Sequence of chain 2.B:
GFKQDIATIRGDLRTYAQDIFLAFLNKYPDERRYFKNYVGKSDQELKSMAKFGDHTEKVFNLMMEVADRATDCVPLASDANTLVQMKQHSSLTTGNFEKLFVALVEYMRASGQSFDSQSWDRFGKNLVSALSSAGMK

Binding-site contacts:
Ligand atom C1 contacts residue HIS55 of chain 2.B at 4.3 Å.
Ligand atom O1 contacts residue THR56 of chain 2.B at 4.1 Å.
Ligand atom BR4 contacts residue HEM1 of chain 2.G at 3.8 Å.
Ligand atom C4 contacts residue PHE35 of chain 2.B at 4.2 Å (hydrophobic).
Ligand atom C4 contacts residue HEM1 of chain 2.G at 4.3 Å.
Ligand atom BR4 contacts residue LEU100 of chain 2.B at 4.0 Å.
Ligand atom C1 contacts residue VAL59 of chain 2.B at 3.5 Å (hydrophobic).
Ligand atom C3 contacts residue PHE21 of chain 2.B at 4.4 Å (hydrophobic).
Ligand atom O1 contacts residue HEM1 of chain 2.G at 3.2 Å (h-bond).
Ligand atom C3 contacts residue HEM1 of chain 2.G at 3.5 Å.
Ligand atom C1 contacts residue HEM1 of chain 2.G at 4.1 Å.
Ligand atom C6 contacts residue THR56 of chain 2.B at 3.8 Å.
Ligand atom C3 contacts residue PHE35 of chain 2.B at 3.5 Å (hydrophobic).
Ligand atom C6 contacts residue VAL59 of chain 2.B at 3.7 Å (hydrophobic).
Ligand atom C5 contacts residue THR56 of chain 2.B at 4.4 Å.
Ligand atom O1 contacts residue HIS55 of chain 2.B at 3.2 Å.
Ligand atom C2 contacts residue HEM1 of chain 2.G at 3.5 Å.
Ligand atom C4 contacts residue PHE21 of chain 2.B at 3.5 Å (hydrophobic).
Ligand atom O1 contacts residue VAL59 of chain 2.B at 4.2 Å.
Ligand atom C5 contacts residue VAL59 of chain 2.B at 3.8 Å (hydrophobic).
Ligand atom C6 contacts residue HIS55 of chain 2.B at 4.3 Å.
Ligand atom BR4 contacts residue VAL59 of chain 2.B at 4.0 Å.
Ligand atom C2 contacts residue VAL59 of chain 2.B at 3.5 Å (hydrophobic).
Ligand atom C4 contacts residue VAL59 of chain 2.B at 3.7 Å (hydrophobic).
Ligand atom C5 contacts residue PHE21 of chain 2.B at 3.3 Å (hydrophobic).
Ligand atom C2 contacts residue PHE35 of chain 2.B at 3.4 Å (hydrophobic).
Ligand atom C1 contacts residue PHE21 of chain 2.B at 4.2 Å (hydrophobic).
Ligand atom C6 contacts residue PHE21 of chain 2.B at 3.6 Å (hydrophobic).
Ligand atom C3 contacts residue VAL59 of chain 2.B at 3.6 Å (hydrophobic).
Ligand atom C1 contacts residue PHE35 of chain 2.B at 4.0 Å (hydrophobic).
Ligand atom BR4 contacts residue PHE21 of chain 2.B at 3.9 Å.
Ligand atom O1 contacts residue TYR38 of chain 2.B at 4.1 Å.

A small-molecule ligand and the protein it binds are described below.
Small molecule (SMILES): Oc1ccc(Br)cc1